Sequence of chain 2.D:
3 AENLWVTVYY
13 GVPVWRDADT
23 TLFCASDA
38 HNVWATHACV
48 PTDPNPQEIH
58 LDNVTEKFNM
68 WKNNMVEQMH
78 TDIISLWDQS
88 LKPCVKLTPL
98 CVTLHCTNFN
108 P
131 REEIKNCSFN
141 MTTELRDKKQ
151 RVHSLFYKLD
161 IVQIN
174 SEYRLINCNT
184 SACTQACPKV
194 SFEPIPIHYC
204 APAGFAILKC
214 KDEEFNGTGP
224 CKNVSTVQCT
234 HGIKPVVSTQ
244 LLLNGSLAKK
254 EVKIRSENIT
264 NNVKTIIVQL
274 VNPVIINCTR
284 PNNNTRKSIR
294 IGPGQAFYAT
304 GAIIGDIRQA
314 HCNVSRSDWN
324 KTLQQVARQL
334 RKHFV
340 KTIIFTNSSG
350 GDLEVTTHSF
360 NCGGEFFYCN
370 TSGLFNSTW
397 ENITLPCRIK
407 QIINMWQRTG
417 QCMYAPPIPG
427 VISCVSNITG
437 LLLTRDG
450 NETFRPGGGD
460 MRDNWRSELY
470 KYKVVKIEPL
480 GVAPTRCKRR

This small molecule binds to this protein.
Small molecule (SMILES): CC(=O)N[C@H]1[C@H](O[C@H]2[C@H](O)[C@@H](NC(C)=O)CO[C@@H]2CO)O[C@H](CO)[C@@H](O[C@@H]2O[C@H](CO)[C@@H](O)[C@H](O)[C@@H]2O)[C@@H]1O

Binding-site contacts:
Ligand atom C5 contacts residue NAG1 of chain 2.P at 4.2 Å.
Ligand atom O6 contacts residue GLY362 of chain 2.D at 3.4 Å (h-bond).
Ligand atom C1 contacts residue ASN247 of chain 2.D at 1.4 Å.
Ligand atom O6 contacts residue GLU196 of chain 2.D at 3.8 Å.
Ligand atom O7 contacts residue PRO197 of chain 2.D at 3.6 Å.
Ligand atom C8 contacts residue LEU246 of chain 2.D at 3.7 Å (hydrophobic).
Ligand atom C4 contacts residue VAL431 of chain 2.D at 3.9 Å (hydrophobic).
Ligand atom O7 contacts residue VAL431 of chain 2.D at 4.1 Å.
Ligand atom C1 contacts residue SER432 of chain 2.D at 3.9 Å.
Ligand atom C3 contacts residue ASN247 of chain 2.D at 3.8 Å.
Ligand atom C8 contacts residue VAL239 of chain 2.D at 4.1 Å (hydrophobic).
Ligand atom C4 contacts residue ASN247 of chain 2.D at 4.2 Å.
Ligand atom O3 contacts residue CYS430 of chain 2.D at 3.9 Å.
Ligand atom C5 contacts residue GLU196 of chain 2.D at 3.5 Å.
Ligand atom C8 contacts residue ASN360 of chain 2.D at 3.3 Å.
Ligand atom O4 contacts residue VAL431 of chain 2.D at 3.9 Å.
Ligand atom C7 contacts residue ASN360 of chain 2.D at 4.0 Å.
Ligand atom C3 contacts residue SER432 of chain 2.D at 3.8 Å.
Ligand atom C7 contacts residue SER432 of chain 2.D at 3.9 Å.
Ligand atom O7 contacts residue VAL239 of chain 2.D at 4.2 Å.
Ligand atom N2 contacts residue ASN247 of chain 2.D at 2.9 Å (h-bond).
Ligand atom C5 contacts residue ASN247 of chain 2.D at 3.7 Å.
Ligand atom C2 contacts residue SER432 of chain 2.D at 3.7 Å.
Ligand atom C3 contacts residue VAL431 of chain 2.D at 3.6 Å (hydrophobic).
Ligand atom O5 contacts residue NAG1 of chain 2.P at 3.6 Å.
Ligand atom C5 contacts residue VAL431 of chain 2.D at 3.4 Å (hydrophobic).
Ligand atom C6 contacts residue GLY362 of chain 2.D at 4.1 Å.
Ligand atom O4 contacts residue GLU196 of chain 2.D at 4.1 Å.
Ligand atom O6 contacts residue NAG1 of chain 2.P at 3.7 Å.
Ligand atom O7 contacts residue ASN247 of chain 2.D at 3.8 Å.
Ligand atom C7 contacts residue ASN247 of chain 2.D at 3.6 Å.
Ligand atom C1 contacts residue VAL431 of chain 2.D at 3.9 Å (hydrophobic).
Ligand atom C8 contacts residue SER432 of chain 2.D at 3.8 Å.
Ligand atom O5 contacts residue VAL431 of chain 2.D at 4.1 Å.
Ligand atom C6 contacts residue GLU196 of chain 2.D at 3.8 Å.
Ligand atom N2 contacts residue SER432 of chain 2.D at 2.9 Å (h-bond).
Ligand atom O5 contacts residue ASN247 of chain 2.D at 2.4 Å (h-bond).
Ligand atom C2 contacts residue ASN247 of chain 2.D at 2.5 Å.
Ligand atom C8 contacts residue PHE359 of chain 2.D at 4.0 Å (hydrophobic).
Ligand atom C6 contacts residue NAG1 of chain 2.P at 4.0 Å.